A protein and the small-molecule ligand that binds it are described below.
Small molecule (SMILES): O=C(Nc1ccc(OC(F)(F)F)cc1)N1CCC(Cc2cnc3ccccc3c2)CC1

Sequence of chain 1.A:
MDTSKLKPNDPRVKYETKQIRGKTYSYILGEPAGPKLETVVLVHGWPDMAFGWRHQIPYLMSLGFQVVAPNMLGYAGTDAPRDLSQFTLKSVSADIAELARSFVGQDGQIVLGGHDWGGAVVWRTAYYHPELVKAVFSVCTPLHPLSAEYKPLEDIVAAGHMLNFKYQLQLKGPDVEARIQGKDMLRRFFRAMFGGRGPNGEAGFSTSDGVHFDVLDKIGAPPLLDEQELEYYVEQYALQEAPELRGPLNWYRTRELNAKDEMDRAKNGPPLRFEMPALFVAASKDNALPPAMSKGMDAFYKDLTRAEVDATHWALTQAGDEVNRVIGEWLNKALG

Binding-site contacts:
Ligand atom O08 contacts residue MET193 of chain 1.A at 3.1 Å.
Ligand atom C31 contacts residue GLN168 of chain 1.A at 3.5 Å.
Ligand atom C07 contacts residue TRP46 of chain 1.A at 3.8 Å (hydrophobic).
Ligand atom N03 contacts residue TYR167 of chain 1.A at 3.6 Å.
Ligand atom F11 contacts residue TRP314 of chain 1.A at 3.3 Å.
Ligand atom C14 contacts residue TRP46 of chain 1.A at 3.0 Å (hydrophobic).
Ligand atom F10 contacts residue HIS313 of chain 1.A at 3.7 Å.
Ligand atom O08 contacts residue PHE205 of chain 1.A at 3.4 Å.
Ligand atom F11 contacts residue MET193 of chain 1.A at 3.2 Å.
Ligand atom C23 contacts residue HIS144 of chain 1.A at 3.6 Å.
Ligand atom C21 contacts residue TRP117 of chain 1.A at 3.7 Å (hydrophobic).
Ligand atom C28 contacts residue HIS144 of chain 1.A at 3.6 Å.
Ligand atom C04 contacts residue ASP116 of chain 1.A at 3.0 Å.
Ligand atom C02 contacts residue TYR252 of chain 1.A at 3.3 Å (hydrophobic).
Ligand atom C13 contacts residue TRP46 of chain 1.A at 3.3 Å (hydrophobic).
Ligand atom N03 contacts residue ASP116 of chain 1.A at 2.4 Å (salt-bridge).
Ligand atom C05 contacts residue ALA288 of chain 1.A at 3.6 Å (hydrophobic).
Ligand atom C16 contacts residue TRP117 of chain 1.A at 3.8 Å (hydrophobic).
Ligand atom N22 contacts residue HIS144 of chain 1.A at 3.4 Å (h-bond).
Ligand atom C31 contacts residue TRP117 of chain 1.A at 3.2 Å (hydrophobic).
Ligand atom C20 contacts residue HIS144 of chain 1.A at 3.7 Å.
Ligand atom F12 contacts residue PHE205 of chain 1.A at 3.0 Å.
Ligand atom C02 contacts residue ASP116 of chain 1.A at 3.5 Å.
Ligand atom O01 contacts residue TYR252 of chain 1.A at 2.6 Å (h-bond).
Ligand atom C17 contacts residue ASP116 of chain 1.A at 3.6 Å.
Ligand atom O01 contacts residue TYR167 of chain 1.A at 2.2 Å (h-bond).
Ligand atom C21 contacts residue HIS144 of chain 1.A at 3.5 Å.
Ligand atom C13 contacts residue HIS313 of chain 1.A at 3.6 Å.
Ligand atom C29 contacts residue HIS144 of chain 1.A at 3.7 Å.
Ligand atom N15 contacts residue TRP117 of chain 1.A at 3.8 Å.
Ligand atom C14 contacts residue HIS313 of chain 1.A at 3.3 Å.
Ligand atom C06 contacts residue PHE205 of chain 1.A at 3.6 Å (hydrophobic).
Ligand atom C05 contacts residue TYR167 of chain 1.A at 3.1 Å (hydrophobic).
Ligand atom C14 contacts residue ASP116 of chain 1.A at 3.0 Å.
Ligand atom N15 contacts residue ASP116 of chain 1.A at 3.8 Å.
Ligand atom C19 contacts residue ALA120 of chain 1.A at 3.6 Å (hydrophobic).
Ligand atom C17 contacts residue LEU289 of chain 1.A at 3.7 Å (hydrophobic).
Ligand atom C02 contacts residue TYR167 of chain 1.A at 2.9 Å (hydrophobic).
Ligand atom C16 contacts residue ASP116 of chain 1.A at 3.2 Å.
Ligand atom N15 contacts residue TYR167 of chain 1.A at 3.7 Å.